Binding-site contacts:
Ligand atom C28 contacts residue PHE66 of chain 4.A at 4.0 Å (hydrophobic).
Ligand atom C34 contacts residue LEU36 of chain 4.A at 4.4 Å (hydrophobic).
Ligand atom C06 contacts residue MET32 of chain 4.A at 3.5 Å (hydrophobic).
Ligand atom C07 contacts residue MET32 of chain 4.A at 4.1 Å (hydrophobic).
Ligand atom C05 contacts residue MET32 of chain 4.A at 4.3 Å (hydrophobic).
Ligand atom C26 contacts residue PHE66 of chain 4.A at 3.6 Å (hydrophobic).
Ligand atom C36 contacts residue GLU81 of chain 4.A at 4.3 Å.
Ligand atom O03 contacts residue MET32 of chain 4.A at 4.2 Å.
Ligand atom C34 contacts residue MET32 of chain 4.A at 4.3 Å (hydrophobic).
Ligand atom C35 contacts residue ARG83 of chain 4.A at 4.2 Å.
Ligand atom C04 contacts residue PHE66 of chain 4.A at 4.4 Å (hydrophobic).
Ligand atom C27 contacts residue MET67 of chain 4.A at 4.5 Å (hydrophobic).
Ligand atom C04 contacts residue MET32 of chain 4.A at 3.8 Å (hydrophobic).
Ligand atom N06 contacts residue PHE66 of chain 4.A at 4.4 Å.
Ligand atom C06 contacts residue ILE79 of chain 4.A at 4.2 Å (hydrophobic).
Ligand atom C35 contacts residue GLU81 of chain 4.A at 3.6 Å.
Ligand atom C27 contacts residue PHE66 of chain 4.A at 4.0 Å (hydrophobic).
Ligand atom N04 contacts residue PHE66 of chain 4.A at 4.1 Å.
Ligand atom C05 contacts residue ILE79 of chain 4.A at 4.2 Å (hydrophobic).
Ligand atom C36 contacts residue ARG83 of chain 4.A at 4.1 Å.
Ligand atom N05 contacts residue ILE79 of chain 4.A at 4.5 Å.
Ligand atom C35 contacts residue GLY82 of chain 4.A at 4.1 Å.
Ligand atom O06 contacts residue ARG83 of chain 4.A at 4.3 Å.
Ligand atom C34 contacts residue PHE66 of chain 4.A at 4.0 Å (hydrophobic).
Ligand atom C36 contacts residue ILE79 of chain 4.A at 3.9 Å (hydrophobic).
Ligand atom C07 contacts residue ILE79 of chain 4.A at 4.5 Å (hydrophobic).
Ligand atom C28 contacts residue ILE33 of chain 4.A at 4.5 Å (hydrophobic).
Ligand atom C05 contacts residue PHE66 of chain 4.A at 4.2 Å (hydrophobic).
Ligand atom C33 contacts residue ILE79 of chain 4.A at 4.0 Å (hydrophobic).
Ligand atom C37 contacts residue ILE79 of chain 4.A at 3.9 Å (hydrophobic).
Ligand atom C35 contacts residue ILE79 of chain 4.A at 3.9 Å (hydrophobic).
Ligand atom C35 contacts residue PHE66 of chain 4.A at 4.2 Å (hydrophobic).
Ligand atom O03 contacts residue ASN30 of chain 4.A at 4.0 Å.
Ligand atom C06 contacts residue PHE66 of chain 4.A at 3.7 Å (hydrophobic).
Ligand atom O07 contacts residue MET32 of chain 4.A at 4.3 Å.
Ligand atom O06 contacts residue ILE79 of chain 4.A at 3.7 Å.
Ligand atom N06 contacts residue ILE79 of chain 4.A at 4.2 Å.
Ligand atom C08 contacts residue MET32 of chain 4.A at 3.5 Å (hydrophobic).
Ligand atom C29 contacts residue PHE66 of chain 4.A at 4.3 Å (hydrophobic).

The small molecule below binds the protein below.
Small molecule (SMILES): C[C@H](C[C@@H](C[C@H](C[C@@H](C[C@@H](CCN1CCCC1=O)N1CCCC1=O)N1CCCC1=O)N1CCCC1=O)N1CCCC1=O)N1CCCC1=O

Sequence of chain 4.A:
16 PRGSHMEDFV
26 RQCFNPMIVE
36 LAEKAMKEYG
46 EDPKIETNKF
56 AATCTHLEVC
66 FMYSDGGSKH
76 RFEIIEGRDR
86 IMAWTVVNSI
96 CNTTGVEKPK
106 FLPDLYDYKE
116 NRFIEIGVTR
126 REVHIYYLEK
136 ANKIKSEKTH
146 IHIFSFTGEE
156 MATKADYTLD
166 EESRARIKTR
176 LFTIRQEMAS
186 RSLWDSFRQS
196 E